Sequence of chain 3.C:
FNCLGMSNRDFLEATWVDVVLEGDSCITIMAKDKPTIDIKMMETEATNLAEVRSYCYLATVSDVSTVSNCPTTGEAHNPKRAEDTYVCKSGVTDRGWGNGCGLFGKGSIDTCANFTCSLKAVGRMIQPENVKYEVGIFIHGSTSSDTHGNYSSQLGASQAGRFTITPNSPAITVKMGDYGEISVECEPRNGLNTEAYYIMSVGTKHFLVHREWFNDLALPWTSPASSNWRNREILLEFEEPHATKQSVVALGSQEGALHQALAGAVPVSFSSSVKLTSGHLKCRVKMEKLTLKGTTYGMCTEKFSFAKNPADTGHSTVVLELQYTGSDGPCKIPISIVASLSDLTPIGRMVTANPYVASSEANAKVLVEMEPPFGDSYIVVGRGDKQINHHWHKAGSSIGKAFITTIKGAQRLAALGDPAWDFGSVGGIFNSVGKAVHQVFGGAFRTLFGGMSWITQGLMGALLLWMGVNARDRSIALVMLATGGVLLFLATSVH

A small-molecule ligand and the protein it binds are described below.
Small molecule (SMILES): CC(=O)N[C@@H]1[C@@H](O)[C@H](O)[C@@H](CO)O[C@H]1O

Binding-site contacts:
Ligand atom C7 contacts residue ASN154 of chain 3.C at 4.0 Å.
Ligand atom N2 contacts residue ASN154 of chain 3.C at 2.9 Å (h-bond).
Ligand atom C8 contacts residue ASN154 of chain 3.C at 4.2 Å.
Ligand atom C1 contacts residue SER157 of chain 3.C at 3.9 Å.
Ligand atom C4 contacts residue ASN154 of chain 3.C at 4.2 Å.
Ligand atom O5 contacts residue ASN154 of chain 3.C at 2.4 Å (h-bond).
Ligand atom C1 contacts residue ASN154 of chain 3.C at 1.4 Å.
Ligand atom O5 contacts residue SER157 of chain 3.C at 3.8 Å.
Ligand atom C3 contacts residue ASN154 of chain 3.C at 3.8 Å.
Ligand atom C2 contacts residue ASN154 of chain 3.C at 2.4 Å.
Ligand atom C5 contacts residue ASN154 of chain 3.C at 3.7 Å.